Sequence of chain 1.C:
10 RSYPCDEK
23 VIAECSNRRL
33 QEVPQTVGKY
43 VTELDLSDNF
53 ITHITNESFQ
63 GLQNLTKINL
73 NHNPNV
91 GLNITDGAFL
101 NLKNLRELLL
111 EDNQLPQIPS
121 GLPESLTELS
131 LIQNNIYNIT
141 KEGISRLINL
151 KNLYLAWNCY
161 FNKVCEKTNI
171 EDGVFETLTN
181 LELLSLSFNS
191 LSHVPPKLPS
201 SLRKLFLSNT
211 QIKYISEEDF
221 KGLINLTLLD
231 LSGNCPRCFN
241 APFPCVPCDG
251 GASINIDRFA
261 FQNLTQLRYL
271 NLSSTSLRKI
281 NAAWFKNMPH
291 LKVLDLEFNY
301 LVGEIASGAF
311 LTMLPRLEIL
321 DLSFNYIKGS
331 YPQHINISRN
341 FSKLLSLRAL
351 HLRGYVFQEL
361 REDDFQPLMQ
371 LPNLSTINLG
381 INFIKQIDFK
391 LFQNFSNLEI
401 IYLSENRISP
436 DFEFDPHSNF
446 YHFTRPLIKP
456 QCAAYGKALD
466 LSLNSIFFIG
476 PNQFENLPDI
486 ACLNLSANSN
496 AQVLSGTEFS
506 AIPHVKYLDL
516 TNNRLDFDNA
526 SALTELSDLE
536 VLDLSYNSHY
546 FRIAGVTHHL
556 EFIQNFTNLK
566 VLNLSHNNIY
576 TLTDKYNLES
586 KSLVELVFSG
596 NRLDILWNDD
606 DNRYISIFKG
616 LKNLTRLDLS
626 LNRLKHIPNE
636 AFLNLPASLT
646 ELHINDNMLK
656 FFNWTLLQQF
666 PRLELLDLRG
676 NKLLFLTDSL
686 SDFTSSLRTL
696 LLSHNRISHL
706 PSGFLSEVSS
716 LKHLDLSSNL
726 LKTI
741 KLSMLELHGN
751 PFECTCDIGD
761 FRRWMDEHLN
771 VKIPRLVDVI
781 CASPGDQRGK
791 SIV

The small molecule below binds the protein below.
Small molecule (SMILES): Nc1nc2c(ncn2[C@@H]2O[C@H](COP(=O)(O)O[C@H]3[C@@H](O)[C@H](n4ccc(=O)[nH]c4=O)O[C@@H]3COP(=O)(O)O)[C@H]3OP(=O)(O)O[C@H]32)c(=O)[nH]1

Binding-site contacts:
Ligand atom N6 contacts residue HIS447 of chain 1.C at 3.2 Å.
Ligand atom N2 contacts residue HIS351 of chain 1.C at 3.2 Å (h-bond).
Ligand atom O4 contacts residue ARG348 of chain 1.C at 3.4 Å (salt-bridge).
Ligand atom O9 contacts residue HIS447 of chain 1.C at 3.3 Å.
Ligand atom O17 contacts residue PRO451 of chain 1.C at 3.0 Å.
Ligand atom C11 contacts residue HIS447 of chain 1.C at 3.4 Å.
Ligand atom C10 contacts residue HIS351 of chain 1.C at 3.6 Å.
Ligand atom O17 contacts residue LEU452 of chain 1.C at 2.7 Å (h-bond).
Ligand atom N1 contacts residue GLU318 of chain 1.C at 3.3 Å (salt-bridge).
Ligand atom O10 contacts residue ARG450 of chain 1.C at 3.4 Å (salt-bridge).
Ligand atom O12 contacts residue HIS351 of chain 1.C at 3.4 Å.
Ligand atom N4 contacts residue PHE448 of chain 1.C at 3.6 Å (h-bond).
Ligand atom N6 contacts residue HIS351 of chain 1.C at 3.1 Å.
Ligand atom C5 contacts residue ILE319 of chain 1.C at 3.5 Å (hydrophobic).
Ligand atom C13 contacts residue PHE448 of chain 1.C at 3.3 Å (hydrophobic).
Ligand atom C8 contacts residue ILE319 of chain 1.C at 3.1 Å (hydrophobic).
Ligand atom N1 contacts residue ILE319 of chain 1.C at 3.4 Å.
Ligand atom O2 contacts residue VAL293 of chain 1.C at 3.6 Å.
Ligand atom N3 contacts residue ASP321 of chain 1.C at 2.8 Å (salt-bridge).
Ligand atom C7 contacts residue ILE319 of chain 1.C at 3.5 Å (hydrophobic).
Ligand atom O15 contacts residue HIS447 of chain 1.C at 2.7 Å (h-bond).
Ligand atom N5 contacts residue PHE448 of chain 1.C at 3.4 Å (h-bond).
Ligand atom C1 contacts residue ILE319 of chain 1.C at 3.4 Å (hydrophobic).
Ligand atom C12 contacts residue HIS351 of chain 1.C at 3.2 Å.
Ligand atom C12 contacts residue HIS447 of chain 1.C at 3.4 Å.
Ligand atom N5 contacts residue ARG353 of chain 1.C at 3.0 Å (salt-bridge).
Ligand atom O12 contacts residue LEU452 of chain 1.C at 3.3 Å.
Ligand atom C6 contacts residue ILE319 of chain 1.C at 3.3 Å (hydrophobic).
Ligand atom C17 contacts residue THR449 of chain 1.C at 3.2 Å.
Ligand atom N6 contacts residue ASP321 of chain 1.C at 3.5 Å (salt-bridge).
Ligand atom C14 contacts residue ARG450 of chain 1.C at 3.4 Å.
Ligand atom O10 contacts residue THR449 of chain 1.C at 3.0 Å (h-bond).
Ligand atom N3 contacts residue HIS447 of chain 1.C at 3.1 Å (h-bond).
Ligand atom C13 contacts residue LEU452 of chain 1.C at 3.3 Å (hydrophobic).
Ligand atom O9 contacts residue ARG353 of chain 1.C at 3.3 Å (salt-bridge).
Ligand atom O15 contacts residue THR449 of chain 1.C at 3.3 Å.
Ligand atom N contacts residue ILE319 of chain 1.C at 3.1 Å.
Ligand atom C18 contacts residue THR449 of chain 1.C at 3.6 Å.
Ligand atom O5 contacts residue VAL293 of chain 1.C at 3.1 Å.
Ligand atom O5 contacts residue LYS292 of chain 1.C at 3.2 Å.